Sequence of chain 1.A:
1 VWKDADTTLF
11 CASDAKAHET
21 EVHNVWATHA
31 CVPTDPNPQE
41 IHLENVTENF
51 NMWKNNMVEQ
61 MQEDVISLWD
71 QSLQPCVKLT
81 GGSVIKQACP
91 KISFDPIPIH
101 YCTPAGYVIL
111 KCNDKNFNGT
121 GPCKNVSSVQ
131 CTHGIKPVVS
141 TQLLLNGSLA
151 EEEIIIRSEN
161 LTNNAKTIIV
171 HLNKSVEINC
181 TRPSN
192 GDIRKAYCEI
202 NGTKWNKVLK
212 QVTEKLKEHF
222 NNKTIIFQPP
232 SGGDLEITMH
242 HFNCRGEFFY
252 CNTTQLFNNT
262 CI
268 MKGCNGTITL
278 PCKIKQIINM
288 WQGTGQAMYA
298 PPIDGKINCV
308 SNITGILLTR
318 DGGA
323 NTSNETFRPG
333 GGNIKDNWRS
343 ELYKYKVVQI

Binding-site contacts:
Ligand atom C8 contacts residue THR255 of chain 1.A at 4.2 Å.
Ligand atom N2 contacts residue ASN259 of chain 1.A at 2.9 Å (h-bond).
Ligand atom C5 contacts residue THR261 of chain 1.A at 4.2 Å.
Ligand atom O6 contacts residue CYS271 of chain 1.A at 3.6 Å.
Ligand atom C6 contacts residue CYS271 of chain 1.A at 3.5 Å (hydrophobic).
Ligand atom C1 contacts residue THR261 of chain 1.A at 3.0 Å.
Ligand atom C1 contacts residue ASN259 of chain 1.A at 1.4 Å.
Ligand atom C7 contacts residue ASN259 of chain 1.A at 3.4 Å.
Ligand atom O7 contacts residue ASN259 of chain 1.A at 3.8 Å.
Ligand atom O5 contacts residue THR261 of chain 1.A at 3.7 Å.
Ligand atom C8 contacts residue ASN259 of chain 1.A at 3.5 Å.
Ligand atom C1 contacts residue CYS262 of chain 1.A at 4.5 Å (hydrophobic).
Ligand atom O5 contacts residue CYS271 of chain 1.A at 4.4 Å.
Ligand atom O6 contacts residue LYS269 of chain 1.A at 3.0 Å.
Ligand atom O5 contacts residue ASN259 of chain 1.A at 2.4 Å (h-bond).
Ligand atom C2 contacts residue ASN259 of chain 1.A at 2.4 Å.
Ligand atom C2 contacts residue THR261 of chain 1.A at 4.2 Å.
Ligand atom C3 contacts residue ASN259 of chain 1.A at 3.8 Å.
Ligand atom N2 contacts residue THR261 of chain 1.A at 4.4 Å.
Ligand atom O5 contacts residue CYS262 of chain 1.A at 3.9 Å.
Ligand atom C4 contacts residue ASN259 of chain 1.A at 4.2 Å.
Ligand atom O6 contacts residue GLY270 of chain 1.A at 4.5 Å.
Ligand atom C5 contacts residue ASN259 of chain 1.A at 3.7 Å.
Ligand atom C8 contacts residue GLN256 of chain 1.A at 3.5 Å.
Ligand atom C5 contacts residue CYS271 of chain 1.A at 4.5 Å (hydrophobic).
Ligand atom O7 contacts residue THR255 of chain 1.A at 4.1 Å.
Ligand atom C6 contacts residue LYS269 of chain 1.A at 4.0 Å.

A small-molecule ligand and the protein it binds are described below.
Small molecule (SMILES): CC(=O)N[C@@H]1[C@@H](O)[C@H](O)[C@@H](CO)O[C@H]1O